Binding-site contacts:
Ligand atom O7 contacts residue LEU46 of chain 1.D at 4.4 Å.
Ligand atom C8 contacts residue LEU46 of chain 1.D at 4.5 Å (hydrophobic).
Ligand atom O5 contacts residue ASN53 of chain 1.D at 2.4 Å (h-bond).
Ligand atom C1 contacts residue ASN53 of chain 1.D at 1.4 Å.
Ligand atom C4 contacts residue ASN53 of chain 1.D at 4.3 Å.
Ligand atom C7 contacts residue LEU46 of chain 1.D at 4.1 Å (hydrophobic).
Ligand atom N2 contacts residue LEU46 of chain 1.D at 4.1 Å.
Ligand atom C7 contacts residue ASN53 of chain 1.D at 3.9 Å.
Ligand atom N2 contacts residue ASN53 of chain 1.D at 3.0 Å (h-bond).
Ligand atom C2 contacts residue ASN53 of chain 1.D at 2.5 Å.
Ligand atom C5 contacts residue ASN53 of chain 1.D at 3.6 Å.
Ligand atom O7 contacts residue ASN53 of chain 1.D at 4.0 Å.
Ligand atom C3 contacts residue ASN53 of chain 1.D at 3.8 Å.

Sequence of chain 1.D:
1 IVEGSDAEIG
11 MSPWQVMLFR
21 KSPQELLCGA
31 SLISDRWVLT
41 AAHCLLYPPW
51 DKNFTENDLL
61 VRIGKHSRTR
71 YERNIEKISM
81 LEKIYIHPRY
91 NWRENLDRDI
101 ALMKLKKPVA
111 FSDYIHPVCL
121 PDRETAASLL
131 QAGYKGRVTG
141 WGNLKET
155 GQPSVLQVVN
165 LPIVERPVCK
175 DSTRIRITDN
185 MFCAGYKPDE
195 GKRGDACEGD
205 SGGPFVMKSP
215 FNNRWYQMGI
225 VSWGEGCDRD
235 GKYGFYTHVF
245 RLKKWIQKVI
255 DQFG

The protein below binds the small molecule below.
Small molecule (SMILES): CC(=O)N[C@H]1[C@H](O[C@H]2[C@H](O)[C@@H](NC(C)=O)CO[C@@H]2CO)O[C@H](CO)[C@@H](O)[C@@H]1O